The small molecule below binds the protein below.
Small molecule (SMILES): CC[C@@H]1C(=O)OC[C@@H]1Cc1cncn1C

Sequence of chain 2.A:
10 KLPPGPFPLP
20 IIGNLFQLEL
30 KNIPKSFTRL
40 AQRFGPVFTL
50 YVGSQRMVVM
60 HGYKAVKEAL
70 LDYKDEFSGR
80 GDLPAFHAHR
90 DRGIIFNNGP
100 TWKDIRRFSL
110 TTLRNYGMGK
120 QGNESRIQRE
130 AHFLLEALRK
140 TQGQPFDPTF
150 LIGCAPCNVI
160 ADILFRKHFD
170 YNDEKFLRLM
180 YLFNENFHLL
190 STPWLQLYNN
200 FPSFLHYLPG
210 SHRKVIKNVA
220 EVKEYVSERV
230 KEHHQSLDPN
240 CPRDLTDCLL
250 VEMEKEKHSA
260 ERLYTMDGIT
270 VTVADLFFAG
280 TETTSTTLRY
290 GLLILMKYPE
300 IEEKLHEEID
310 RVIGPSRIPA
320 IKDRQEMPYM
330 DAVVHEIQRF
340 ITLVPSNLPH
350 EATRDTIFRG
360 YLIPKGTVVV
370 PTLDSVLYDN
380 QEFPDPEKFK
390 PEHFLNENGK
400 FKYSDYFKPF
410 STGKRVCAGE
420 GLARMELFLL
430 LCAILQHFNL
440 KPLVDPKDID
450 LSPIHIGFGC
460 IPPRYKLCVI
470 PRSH

Binding-site contacts:
Ligand atom N3 contacts residue HEM1 of chain 2.I at 2.2 Å.
Ligand atom C11 contacts residue PHE277 of chain 2.A at 4.2 Å (hydrophobic).
Ligand atom N3 contacts residue THR282 of chain 2.A at 4.1 Å.
Ligand atom C9 contacts residue VAL343 of chain 2.A at 4.1 Å (hydrophobic).
Ligand atom C9 contacts residue THR282 of chain 2.A at 4.2 Å.
Ligand atom C5 contacts residue ALA278 of chain 2.A at 3.9 Å (hydrophobic).
Ligand atom C14 contacts residue LEU82 of chain 2.A at 4.4 Å (hydrophobic).
Ligand atom C13 contacts residue PHE95 of chain 2.A at 3.8 Å (hydrophobic).
Ligand atom N3 contacts residue ALA278 of chain 2.A at 3.6 Å.
Ligand atom C13 contacts residue LEU347 of chain 2.A at 4.2 Å (hydrophobic).
Ligand atom N1 contacts residue THR282 of chain 2.A at 3.7 Å.
Ligand atom N1 contacts residue ALA278 of chain 2.A at 3.6 Å.
Ligand atom O10 contacts residue THR282 of chain 2.A at 4.4 Å.
Ligand atom O10 contacts residue PHE186 of chain 2.A at 3.1 Å.
Ligand atom C6 contacts residue GLU281 of chain 2.A at 4.5 Å.
Ligand atom C2 contacts residue ALA278 of chain 2.A at 3.4 Å (hydrophobic).
Ligand atom C2 contacts residue THR282 of chain 2.A at 3.0 Å.
Ligand atom C13 contacts residue PHE277 of chain 2.A at 4.4 Å (hydrophobic).
Ligand atom C11 contacts residue PHE186 of chain 2.A at 3.9 Å (hydrophobic).
Ligand atom C6 contacts residue ALA278 of chain 2.A at 3.6 Å (hydrophobic).
Ligand atom C14 contacts residue PHE95 of chain 2.A at 3.7 Å (hydrophobic).
Ligand atom C14 contacts residue LEU189 of chain 2.A at 4.0 Å (hydrophobic).
Ligand atom C4 contacts residue ALA278 of chain 2.A at 4.0 Å (hydrophobic).
Ligand atom C6 contacts residue THR282 of chain 2.A at 3.5 Å.
Ligand atom O15 contacts residue LEU189 of chain 2.A at 3.6 Å.
Ligand atom C14 contacts residue PHE457 of chain 2.A at 3.8 Å (hydrophobic).
Ligand atom C8 contacts residue LEU347 of chain 2.A at 3.8 Å (hydrophobic).
Ligand atom C7 contacts residue LEU347 of chain 2.A at 4.3 Å (hydrophobic).
Ligand atom C12 contacts residue LEU347 of chain 2.A at 3.8 Å (hydrophobic).
Ligand atom O15 contacts residue PHE186 of chain 2.A at 3.7 Å.
Ligand atom C7 contacts residue PHE277 of chain 2.A at 4.3 Å (hydrophobic).
Ligand atom O15 contacts residue PHE277 of chain 2.A at 3.7 Å.
Ligand atom C14 contacts residue PHE85 of chain 2.A at 4.2 Å (hydrophobic).
Ligand atom C9 contacts residue PHE186 of chain 2.A at 4.0 Å (hydrophobic).
Ligand atom N1 contacts residue HEM1 of chain 2.I at 4.3 Å.
Ligand atom C4 contacts residue HEM1 of chain 2.I at 3.1 Å.
Ligand atom C2 contacts residue HEM1 of chain 2.I at 3.2 Å.
Ligand atom C6 contacts residue PHE277 of chain 2.A at 4.2 Å (hydrophobic).
Ligand atom C4 contacts residue LEU347 of chain 2.A at 4.3 Å (hydrophobic).
Ligand atom C5 contacts residue HEM1 of chain 2.I at 4.3 Å.